Binding-site contacts:
Ligand atom O6 contacts residue SER77 of chain 2.D at 4.2 Å.
Ligand atom N2 contacts residue ASN75 of chain 2.D at 3.1 Å (h-bond).
Ligand atom C2 contacts residue ASN75 of chain 2.D at 2.8 Å.
Ligand atom C5 contacts residue ASN75 of chain 2.D at 3.7 Å.
Ligand atom O5 contacts residue HIS78 of chain 2.D at 3.2 Å (h-bond).
Ligand atom C7 contacts residue PRO53 of chain 2.D at 3.8 Å (hydrophobic).
Ligand atom C2 contacts residue PHE57 of chain 2.D at 4.0 Å (hydrophobic).
Ligand atom C5 contacts residue HIS78 of chain 2.D at 3.8 Å.
Ligand atom O7 contacts residue ASN75 of chain 2.D at 3.7 Å.
Ligand atom C6 contacts residue PRO53 of chain 2.D at 4.3 Å (hydrophobic).
Ligand atom O6 contacts residue PHE54 of chain 2.D at 4.0 Å.
Ligand atom C3 contacts residue PRO53 of chain 2.D at 3.6 Å (hydrophobic).
Ligand atom C8 contacts residue PHE54 of chain 2.D at 3.5 Å (hydrophobic).
Ligand atom C4 contacts residue PHE57 of chain 2.D at 3.9 Å (hydrophobic).
Ligand atom O4 contacts residue PHE57 of chain 2.D at 4.5 Å.
Ligand atom C7 contacts residue ASN75 of chain 2.D at 3.6 Å.
Ligand atom N2 contacts residue PRO53 of chain 2.D at 2.9 Å (h-bond).
Ligand atom C4 contacts residue ASN75 of chain 2.D at 4.3 Å.
Ligand atom C1 contacts residue PRO53 of chain 2.D at 4.0 Å (hydrophobic).
Ligand atom O3 contacts residue PRO53 of chain 2.D at 3.8 Å.
Ligand atom C2 contacts residue PRO53 of chain 2.D at 3.7 Å (hydrophobic).
Ligand atom C5 contacts residue PHE57 of chain 2.D at 4.1 Å (hydrophobic).
Ligand atom O6 contacts residue PHE58 of chain 2.D at 3.8 Å.
Ligand atom C3 contacts residue ASN75 of chain 2.D at 4.0 Å.
Ligand atom O6 contacts residue HIS78 of chain 2.D at 2.8 Å (h-bond).
Ligand atom C1 contacts residue PHE57 of chain 2.D at 4.0 Å (hydrophobic).
Ligand atom C1 contacts residue HIS78 of chain 2.D at 4.1 Å.
Ligand atom C6 contacts residue HIS78 of chain 2.D at 3.7 Å.
Ligand atom O5 contacts residue ASN75 of chain 2.D at 2.4 Å (h-bond).
Ligand atom O5 contacts residue SER77 of chain 2.D at 3.6 Å (h-bond).
Ligand atom C1 contacts residue ASN75 of chain 2.D at 1.6 Å.
Ligand atom O6 contacts residue PHE57 of chain 2.D at 3.9 Å.
Ligand atom C1 contacts residue SER77 of chain 2.D at 3.5 Å.
Ligand atom C8 contacts residue PRO53 of chain 2.D at 3.7 Å (hydrophobic).
Ligand atom O5 contacts residue PHE57 of chain 2.D at 3.5 Å.
Ligand atom C6 contacts residue PHE57 of chain 2.D at 3.6 Å (hydrophobic).
Ligand atom C5 contacts residue SER77 of chain 2.D at 3.7 Å.

Sequence of chain 2.D:
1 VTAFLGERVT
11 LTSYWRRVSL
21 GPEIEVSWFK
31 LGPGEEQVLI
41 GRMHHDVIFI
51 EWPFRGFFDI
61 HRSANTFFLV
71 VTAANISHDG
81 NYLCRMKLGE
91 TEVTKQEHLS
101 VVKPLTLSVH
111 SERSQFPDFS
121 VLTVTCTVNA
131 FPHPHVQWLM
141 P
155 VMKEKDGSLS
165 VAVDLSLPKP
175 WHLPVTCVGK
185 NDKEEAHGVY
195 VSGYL

This small molecule binds to this protein.
Small molecule (SMILES): CC(=O)N[C@H]1[C@H](O[C@H]2[C@H](O)[C@@H](NC(C)=O)CO[C@@H]2CO)O[C@H](CO)[C@@H](O[C@@H]2O[C@H](CO)[C@@H](O)[C@H](O)[C@@H]2O)[C@@H]1O